Binding-site contacts:
Ligand atom O3 contacts residue VAL386 of chain 1.C at 3.2 Å.
Ligand atom C1 contacts residue ASN362 of chain 1.C at 1.5 Å.
Ligand atom C5 contacts residue ASN362 of chain 1.C at 3.8 Å.
Ligand atom N2 contacts residue ASN362 of chain 1.C at 3.0 Å (h-bond).
Ligand atom O7 contacts residue VAL386 of chain 1.C at 4.3 Å.
Ligand atom C4 contacts residue ASN362 of chain 1.C at 4.3 Å.
Ligand atom C7 contacts residue VAL386 of chain 1.C at 4.2 Å (hydrophobic).
Ligand atom C3 contacts residue VAL386 of chain 1.C at 4.5 Å (hydrophobic).
Ligand atom O7 contacts residue ASN362 of chain 1.C at 4.2 Å.
Ligand atom C3 contacts residue ASN362 of chain 1.C at 3.9 Å.
Ligand atom C8 contacts residue LEU387 of chain 1.C at 3.7 Å (hydrophobic).
Ligand atom C8 contacts residue PHE361 of chain 1.C at 4.2 Å (hydrophobic).
Ligand atom C2 contacts residue ASN362 of chain 1.C at 2.5 Å.
Ligand atom C7 contacts residue GLY358 of chain 1.C at 3.7 Å.
Ligand atom O5 contacts residue ASN362 of chain 1.C at 2.4 Å (h-bond).
Ligand atom O7 contacts residue GLY358 of chain 1.C at 3.6 Å.
Ligand atom C7 contacts residue ASN362 of chain 1.C at 3.8 Å.
Ligand atom C8 contacts residue VAL386 of chain 1.C at 4.3 Å (hydrophobic).
Ligand atom N2 contacts residue GLY358 of chain 1.C at 4.4 Å.
Ligand atom C8 contacts residue PHE357 of chain 1.C at 3.7 Å (hydrophobic).
Ligand atom C8 contacts residue GLY358 of chain 1.C at 3.6 Å.

This small molecule binds to this protein.
Small molecule (SMILES): CC(=O)N[C@@H]1[C@@H](O)[C@H](O)[C@@H](CO)O[C@H]1O

Sequence of chain 1.C:
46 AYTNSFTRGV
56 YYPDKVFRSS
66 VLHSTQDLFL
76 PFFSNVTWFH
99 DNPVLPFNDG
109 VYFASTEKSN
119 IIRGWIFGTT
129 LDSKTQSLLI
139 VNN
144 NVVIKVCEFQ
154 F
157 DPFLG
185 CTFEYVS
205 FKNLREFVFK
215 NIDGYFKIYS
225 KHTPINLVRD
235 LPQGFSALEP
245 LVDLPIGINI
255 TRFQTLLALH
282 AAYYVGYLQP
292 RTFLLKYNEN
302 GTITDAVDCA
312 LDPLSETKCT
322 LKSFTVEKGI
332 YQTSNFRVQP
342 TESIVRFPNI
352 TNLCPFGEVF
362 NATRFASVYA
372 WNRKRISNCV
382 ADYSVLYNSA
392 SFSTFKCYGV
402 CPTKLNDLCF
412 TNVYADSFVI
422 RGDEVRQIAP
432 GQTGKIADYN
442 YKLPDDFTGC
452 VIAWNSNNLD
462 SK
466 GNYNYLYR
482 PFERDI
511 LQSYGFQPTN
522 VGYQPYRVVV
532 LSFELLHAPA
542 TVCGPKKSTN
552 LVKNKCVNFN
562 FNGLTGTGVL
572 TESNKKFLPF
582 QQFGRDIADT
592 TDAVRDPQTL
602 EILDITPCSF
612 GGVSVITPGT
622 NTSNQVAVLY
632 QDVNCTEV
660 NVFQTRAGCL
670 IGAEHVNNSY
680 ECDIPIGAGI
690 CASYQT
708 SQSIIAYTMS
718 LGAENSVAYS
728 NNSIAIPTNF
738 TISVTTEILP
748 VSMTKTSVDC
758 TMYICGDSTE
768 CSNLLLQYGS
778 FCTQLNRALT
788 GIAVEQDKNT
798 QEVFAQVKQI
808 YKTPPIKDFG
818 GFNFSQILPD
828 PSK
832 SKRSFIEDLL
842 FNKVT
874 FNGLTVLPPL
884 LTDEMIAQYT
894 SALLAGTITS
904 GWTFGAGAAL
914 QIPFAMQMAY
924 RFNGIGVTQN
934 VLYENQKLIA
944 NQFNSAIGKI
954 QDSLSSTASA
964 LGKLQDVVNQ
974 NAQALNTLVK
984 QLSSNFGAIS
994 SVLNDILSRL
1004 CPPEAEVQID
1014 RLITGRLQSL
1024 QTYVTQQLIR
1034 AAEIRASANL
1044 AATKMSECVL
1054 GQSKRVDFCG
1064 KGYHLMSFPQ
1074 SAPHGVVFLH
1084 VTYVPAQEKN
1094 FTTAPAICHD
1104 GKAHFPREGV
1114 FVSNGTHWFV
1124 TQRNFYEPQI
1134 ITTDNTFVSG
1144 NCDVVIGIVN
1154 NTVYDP